Binding-site contacts:
Ligand atom C09 contacts residue GLU296 of chain 1.B at 3.5 Å.
Ligand atom N02 contacts residue MET293 of chain 1.B at 3.9 Å.
Ligand atom C06 contacts residue VAL271 of chain 1.B at 3.5 Å (hydrophobic).
Ligand atom C27 contacts residue HEM1 of chain 1.I at 3.1 Å.
Ligand atom N01 contacts residue GLU296 of chain 1.B at 2.6 Å (salt-bridge).
Ligand atom N02 contacts residue TRP291 of chain 1.B at 2.6 Å (h-bond).
Ligand atom C25 contacts residue HEM1 of chain 1.I at 3.2 Å.
Ligand atom C09 contacts residue HEM1 of chain 1.I at 3.5 Å.
Ligand atom C23 contacts residue HEM1 of chain 1.I at 3.5 Å.
Ligand atom C02 contacts residue HEM1 of chain 1.I at 3.5 Å.
Ligand atom C02 contacts residue TRP291 of chain 1.B at 3.6 Å (hydrophobic).
Ligand atom N02 contacts residue HEM1 of chain 1.I at 3.6 Å.
Ligand atom N02 contacts residue GLU296 of chain 1.B at 2.6 Å (salt-bridge).
Ligand atom N02 contacts residue PRO269 of chain 1.B at 3.8 Å.
Ligand atom C05 contacts residue HEM1 of chain 1.I at 3.9 Å.
Ligand atom C10 contacts residue HEM1 of chain 1.I at 3.8 Å.
Ligand atom C30 contacts residue TYR410 of chain 1.B at 3.3 Å (hydrophobic).
Ligand atom C21 contacts residue HEM1 of chain 1.I at 4.0 Å.
Ligand atom C08 contacts residue HEM1 of chain 1.I at 3.8 Å.
Ligand atom C30 contacts residue TRP382 of chain 1.B at 3.4 Å (hydrophobic).
Ligand atom C02 contacts residue GLU296 of chain 1.B at 3.4 Å.
Ligand atom C11 contacts residue GLY290 of chain 1.B at 3.8 Å.
Ligand atom C21 contacts residue VAL271 of chain 1.B at 4.0 Å (hydrophobic).
Ligand atom N01 contacts residue HEM1 of chain 1.I at 3.7 Å.
Ligand atom C08 contacts residue VAL271 of chain 1.B at 3.6 Å (hydrophobic).
Ligand atom C07 contacts residue HEM1 of chain 1.I at 3.7 Å.
Ligand atom C26 contacts residue HEM1 of chain 1.I at 3.4 Å.
Ligand atom C31 contacts residue TRP382 of chain 1.B at 3.7 Å (hydrophobic).
Ligand atom N02 contacts residue TYR292 of chain 1.B at 3.5 Å.
Ligand atom C11 contacts residue PHE288 of chain 1.B at 3.9 Å (hydrophobic).
Ligand atom C03 contacts residue HEM1 of chain 1.I at 3.3 Å.
Ligand atom C31 contacts residue MET40 of chain 1.B at 3.3 Å (hydrophobic).
Ligand atom C11 contacts residue HEM1 of chain 1.I at 3.1 Å.
Ligand atom C06 contacts residue PHE288 of chain 1.B at 3.7 Å (hydrophobic).
Ligand atom C07 contacts residue VAL271 of chain 1.B at 3.1 Å (hydrophobic).
Ligand atom C06 contacts residue HEM1 of chain 1.I at 3.6 Å.
Ligand atom C22 contacts residue HEM1 of chain 1.I at 3.3 Å.
Ligand atom C03 contacts residue TRP291 of chain 1.B at 3.8 Å (hydrophobic).
Ligand atom C04 contacts residue HEM1 of chain 1.I at 3.6 Å.
Ligand atom C10 contacts residue GLU296 of chain 1.B at 3.4 Å.

Sequence of chain 1.B:
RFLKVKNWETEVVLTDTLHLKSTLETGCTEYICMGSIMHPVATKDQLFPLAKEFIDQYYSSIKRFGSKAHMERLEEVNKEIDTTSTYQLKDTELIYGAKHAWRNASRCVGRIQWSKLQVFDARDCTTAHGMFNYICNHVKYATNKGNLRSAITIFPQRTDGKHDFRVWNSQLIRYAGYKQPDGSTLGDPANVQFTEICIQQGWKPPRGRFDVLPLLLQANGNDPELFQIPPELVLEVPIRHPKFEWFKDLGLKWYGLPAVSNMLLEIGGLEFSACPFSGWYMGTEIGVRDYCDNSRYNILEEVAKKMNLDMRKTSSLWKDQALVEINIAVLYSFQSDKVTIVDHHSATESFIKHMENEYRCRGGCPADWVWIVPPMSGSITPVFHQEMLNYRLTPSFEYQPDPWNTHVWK

A small-molecule ligand and the protein it binds are described below.
Small molecule (SMILES): Cc1cc(N)nc2cc(-c3ccc(OCC4CC4)c(CN)c3)ccc12